Sequence of chain 1.A:
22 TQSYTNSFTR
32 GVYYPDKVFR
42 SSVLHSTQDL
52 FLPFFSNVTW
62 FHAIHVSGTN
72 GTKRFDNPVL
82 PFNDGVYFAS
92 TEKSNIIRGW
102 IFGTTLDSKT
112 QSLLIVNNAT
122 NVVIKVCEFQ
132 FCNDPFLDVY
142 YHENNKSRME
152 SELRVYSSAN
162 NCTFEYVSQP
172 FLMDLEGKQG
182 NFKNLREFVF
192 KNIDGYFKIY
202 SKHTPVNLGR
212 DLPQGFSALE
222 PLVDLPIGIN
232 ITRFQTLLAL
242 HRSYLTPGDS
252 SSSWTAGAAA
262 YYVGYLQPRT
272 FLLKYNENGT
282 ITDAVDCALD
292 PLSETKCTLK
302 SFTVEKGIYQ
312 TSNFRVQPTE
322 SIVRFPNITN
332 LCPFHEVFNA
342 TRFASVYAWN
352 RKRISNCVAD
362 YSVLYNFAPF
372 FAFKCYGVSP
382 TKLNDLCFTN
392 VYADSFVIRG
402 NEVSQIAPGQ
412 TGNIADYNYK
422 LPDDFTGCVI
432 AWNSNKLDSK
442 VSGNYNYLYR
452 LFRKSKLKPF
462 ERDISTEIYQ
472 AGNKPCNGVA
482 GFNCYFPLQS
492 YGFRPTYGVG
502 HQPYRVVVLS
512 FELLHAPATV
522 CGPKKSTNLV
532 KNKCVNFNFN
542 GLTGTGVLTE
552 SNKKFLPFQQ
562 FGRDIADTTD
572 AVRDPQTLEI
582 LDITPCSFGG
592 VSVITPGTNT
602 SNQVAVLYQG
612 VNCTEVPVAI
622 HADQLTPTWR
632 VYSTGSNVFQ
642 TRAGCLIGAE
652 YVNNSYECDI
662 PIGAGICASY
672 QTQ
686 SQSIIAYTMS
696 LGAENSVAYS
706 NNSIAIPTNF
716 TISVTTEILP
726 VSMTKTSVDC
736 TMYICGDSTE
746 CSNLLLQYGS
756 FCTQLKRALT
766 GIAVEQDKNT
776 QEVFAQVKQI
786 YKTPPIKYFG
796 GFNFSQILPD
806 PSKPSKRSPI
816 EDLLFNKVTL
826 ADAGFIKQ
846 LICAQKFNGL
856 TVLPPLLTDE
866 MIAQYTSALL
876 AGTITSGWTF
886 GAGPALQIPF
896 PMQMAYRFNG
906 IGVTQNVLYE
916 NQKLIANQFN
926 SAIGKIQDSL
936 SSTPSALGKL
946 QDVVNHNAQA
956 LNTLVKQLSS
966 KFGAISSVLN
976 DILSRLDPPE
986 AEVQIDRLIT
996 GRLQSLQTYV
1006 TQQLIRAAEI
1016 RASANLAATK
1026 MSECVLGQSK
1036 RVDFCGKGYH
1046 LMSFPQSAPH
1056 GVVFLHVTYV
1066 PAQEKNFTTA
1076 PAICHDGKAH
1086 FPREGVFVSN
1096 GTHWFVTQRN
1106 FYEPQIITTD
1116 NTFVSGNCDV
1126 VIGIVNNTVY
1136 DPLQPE

Binding-site contacts:
Ligand atom C5 contacts residue ASN1095 of chain 1.A at 3.7 Å.
Ligand atom C7 contacts residue ASN1095 of chain 1.A at 3.4 Å.
Ligand atom C7 contacts residue THR1097 of chain 1.A at 4.2 Å.
Ligand atom C2 contacts residue ASN1095 of chain 1.A at 2.4 Å.
Ligand atom N2 contacts residue ASN1095 of chain 1.A at 2.8 Å (h-bond).
Ligand atom O7 contacts residue GLY1096 of chain 1.A at 4.5 Å.
Ligand atom O7 contacts residue THR1097 of chain 1.A at 3.0 Å (h-bond).
Ligand atom C6 contacts residue PHE1100 of chain 1.A at 3.5 Å (hydrophobic).
Ligand atom C5 contacts residue HIS1098 of chain 1.A at 3.5 Å.
Ligand atom C3 contacts residue ASN1095 of chain 1.A at 3.8 Å.
Ligand atom C8 contacts residue ASN1095 of chain 1.A at 4.5 Å.
Ligand atom O5 contacts residue ASN1095 of chain 1.A at 2.4 Å (h-bond).
Ligand atom O4 contacts residue HIS1098 of chain 1.A at 4.3 Å.
Ligand atom C1 contacts residue ASN1095 of chain 1.A at 1.4 Å.
Ligand atom C5 contacts residue PHE1100 of chain 1.A at 4.5 Å (hydrophobic).
Ligand atom C1 contacts residue THR1097 of chain 1.A at 4.1 Å.
Ligand atom O5 contacts residue PHE1100 of chain 1.A at 4.1 Å.
Ligand atom C6 contacts residue HIS1098 of chain 1.A at 3.8 Å.
Ligand atom C5 contacts residue THR1097 of chain 1.A at 4.3 Å.
Ligand atom O5 contacts residue HIS1098 of chain 1.A at 4.2 Å.
Ligand atom O6 contacts residue HIS1098 of chain 1.A at 4.1 Å.
Ligand atom O7 contacts residue ASN1095 of chain 1.A at 3.7 Å.
Ligand atom C4 contacts residue ASN1095 of chain 1.A at 4.2 Å.

The protein below binds the small molecule below.
Small molecule (SMILES): CC(=O)N[C@@H]1[C@@H](O)[C@H](O)[C@@H](CO)O[C@H]1O